Binding-site contacts:
Ligand atom SE contacts residue GLY101 of chain 1.C at 4.3 Å.
Ligand atom CA contacts residue CYS102 of chain 1.C at 3.9 Å (hydrophobic).
Ligand atom OXT contacts residue CYS102 of chain 1.C at 4.5 Å.
Ligand atom SE contacts residue THR99 of chain 1.C at 3.8 Å.
Ligand atom SE contacts residue GLU28 of chain 1.C at 4.1 Å.
Ligand atom O contacts residue CYS102 of chain 1.C at 4.3 Å.
Ligand atom C contacts residue CYS102 of chain 1.C at 4.2 Å (hydrophobic).
Ligand atom CB contacts residue CYS102 of chain 1.C at 3.9 Å (hydrophobic).
Ligand atom SE contacts residue CYS102 of chain 1.C at 2.2 Å.

Sequence of chain 1.C:
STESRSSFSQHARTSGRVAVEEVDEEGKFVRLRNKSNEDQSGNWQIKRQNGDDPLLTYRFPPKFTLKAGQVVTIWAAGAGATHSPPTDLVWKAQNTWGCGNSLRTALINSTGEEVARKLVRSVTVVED

This small molecule binds to this protein.
Small molecule (SMILES): N[C@@H](C[SeH])C(=O)O